The small molecule below binds the protein below.
Small molecule (SMILES): CC(=O)N[C@@H]1[C@@H](O)[C@H](O)[C@@H](CO)O[C@H]1O

Sequence of chain 1.A:
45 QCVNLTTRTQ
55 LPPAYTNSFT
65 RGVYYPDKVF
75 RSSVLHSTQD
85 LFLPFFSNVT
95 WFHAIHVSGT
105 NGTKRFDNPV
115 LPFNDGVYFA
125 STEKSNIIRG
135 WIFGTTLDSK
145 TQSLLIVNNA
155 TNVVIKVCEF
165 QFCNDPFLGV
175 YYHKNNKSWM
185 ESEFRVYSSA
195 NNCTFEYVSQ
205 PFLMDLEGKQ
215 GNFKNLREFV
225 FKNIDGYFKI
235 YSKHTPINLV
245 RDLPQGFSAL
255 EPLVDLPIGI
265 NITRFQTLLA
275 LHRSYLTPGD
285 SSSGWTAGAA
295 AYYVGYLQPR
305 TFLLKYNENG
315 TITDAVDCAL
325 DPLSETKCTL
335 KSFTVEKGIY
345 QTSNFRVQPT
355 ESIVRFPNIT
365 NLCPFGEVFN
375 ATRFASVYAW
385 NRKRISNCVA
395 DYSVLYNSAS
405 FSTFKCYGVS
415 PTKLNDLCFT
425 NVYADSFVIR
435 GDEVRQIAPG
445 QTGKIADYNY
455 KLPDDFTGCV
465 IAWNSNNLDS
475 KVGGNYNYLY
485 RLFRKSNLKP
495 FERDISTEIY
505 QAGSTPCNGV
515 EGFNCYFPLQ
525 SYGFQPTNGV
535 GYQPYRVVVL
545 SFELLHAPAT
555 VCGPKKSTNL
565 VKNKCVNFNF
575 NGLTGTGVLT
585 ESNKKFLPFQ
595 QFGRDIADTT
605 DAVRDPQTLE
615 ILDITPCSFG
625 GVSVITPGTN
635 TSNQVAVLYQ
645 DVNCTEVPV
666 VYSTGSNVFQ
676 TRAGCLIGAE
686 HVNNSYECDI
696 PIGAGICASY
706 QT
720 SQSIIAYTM

Binding-site contacts:
Ligand atom C8 contacts residue PHE90 of chain 1.A at 3.7 Å (hydrophobic).
Ligand atom C2 contacts residue ASN92 of chain 1.A at 2.5 Å.
Ligand atom O7 contacts residue ASN92 of chain 1.A at 3.3 Å (h-bond).
Ligand atom C7 contacts residue ASN92 of chain 1.A at 3.4 Å.
Ligand atom N2 contacts residue ASN92 of chain 1.A at 3.0 Å (h-bond).
Ligand atom C8 contacts residue ASN92 of chain 1.A at 4.4 Å.
Ligand atom C3 contacts residue ASN92 of chain 1.A at 3.8 Å.
Ligand atom C1 contacts residue ASN92 of chain 1.A at 1.4 Å.
Ligand atom O5 contacts residue ASN92 of chain 1.A at 2.3 Å (h-bond).
Ligand atom C5 contacts residue ASN92 of chain 1.A at 3.6 Å.
Ligand atom C4 contacts residue ASN92 of chain 1.A at 4.2 Å.